The protein below binds the small molecule below.
Small molecule (SMILES): CC(=O)N[C@@H]1[C@@H](O)[C@H](O)[C@@H](CO)O[C@H]1O

Binding-site contacts:
Ligand atom C7 contacts residue ASN114 of chain 1.B at 3.5 Å.
Ligand atom C5 contacts residue ASN114 of chain 1.B at 3.8 Å.
Ligand atom C8 contacts residue THR112 of chain 1.B at 4.2 Å.
Ligand atom O7 contacts residue ASN114 of chain 1.B at 3.7 Å.
Ligand atom N2 contacts residue ASN114 of chain 1.B at 3.0 Å (h-bond).
Ligand atom C3 contacts residue ASN114 of chain 1.B at 4.0 Å.
Ligand atom C4 contacts residue ASN114 of chain 1.B at 4.4 Å.
Ligand atom O5 contacts residue ASN114 of chain 1.B at 2.5 Å (h-bond).
Ligand atom C2 contacts residue ASN114 of chain 1.B at 2.6 Å.
Ligand atom C8 contacts residue ARG89 of chain 1.B at 4.0 Å.
Ligand atom C1 contacts residue ASN114 of chain 1.B at 1.6 Å.

Sequence of chain 1.B:
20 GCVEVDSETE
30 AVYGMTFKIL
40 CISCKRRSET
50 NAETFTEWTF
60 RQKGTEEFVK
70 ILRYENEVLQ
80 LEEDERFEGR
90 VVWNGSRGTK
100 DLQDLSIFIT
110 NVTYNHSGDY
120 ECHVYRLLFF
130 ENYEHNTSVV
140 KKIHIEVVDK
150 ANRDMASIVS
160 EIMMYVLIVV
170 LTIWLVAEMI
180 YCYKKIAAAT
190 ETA